Binding-site contacts:
Ligand atom C contacts residue MET74 of chain 6.A at 3.9 Å (hydrophobic).
Ligand atom C5 contacts residue MET74 of chain 6.A at 3.9 Å (hydrophobic).
Ligand atom F2 contacts residue MET74 of chain 6.A at 3.9 Å.
Ligand atom F2 contacts residue ASP72 of chain 6.A at 2.9 Å.
Ligand atom O contacts residue ASN106 of chain 6.A at 2.6 Å (h-bond).
Ligand atom F contacts residue HIS138 of chain 12.A at 3.1 Å.
Ligand atom C3 contacts residue GLU134 of chain 12.A at 4.0 Å.
Ligand atom C1 contacts residue ASN106 of chain 6.A at 3.1 Å.
Ligand atom O contacts residue MET74 of chain 6.A at 3.3 Å.
Ligand atom C contacts residue LEU73 of chain 6.A at 3.6 Å (hydrophobic).
Ligand atom C2 contacts residue VAL135 of chain 12.A at 3.6 Å (hydrophobic).
Ligand atom F1 contacts residue ALA37 of chain 6.A at 4.0 Å.
Ligand atom C2 contacts residue LEU102 of chain 6.A at 3.4 Å (hydrophobic).
Ligand atom C3 contacts residue LEU102 of chain 6.A at 3.7 Å (hydrophobic).
Ligand atom C contacts residue LEU109 of chain 6.A at 4.1 Å (hydrophobic).
Ligand atom O contacts residue ALA75 of chain 6.A at 3.2 Å (h-bond).
Ligand atom N1 contacts residue LEU73 of chain 6.A at 3.8 Å.
Ligand atom F2 contacts residue LEU73 of chain 6.A at 3.8 Å.
Ligand atom C1 contacts residue LEU102 of chain 6.A at 3.7 Å (hydrophobic).
Ligand atom C3 contacts residue VAL135 of chain 12.A at 3.9 Å (hydrophobic).
Ligand atom F1 contacts residue PHE70 of chain 6.A at 3.9 Å.
Ligand atom C contacts residue ASN106 of chain 6.A at 3.2 Å.
Ligand atom C5 contacts residue GLU134 of chain 12.A at 3.9 Å.
Ligand atom C7 contacts residue ASP72 of chain 6.A at 4.0 Å.
Ligand atom O contacts residue LEU109 of chain 6.A at 3.8 Å.
Ligand atom C4 contacts residue GLU134 of chain 12.A at 3.7 Å.
Ligand atom C6 contacts residue MET74 of chain 6.A at 3.8 Å (hydrophobic).
Ligand atom C7 contacts residue HIS138 of chain 12.A at 3.8 Å.
Ligand atom C1 contacts residue MET105 of chain 6.A at 3.8 Å (hydrophobic).
Ligand atom F contacts residue GLU134 of chain 12.A at 3.4 Å.
Ligand atom C1 contacts residue VAL135 of chain 12.A at 4.1 Å (hydrophobic).
Ligand atom N contacts residue GLU134 of chain 12.A at 2.8 Å (salt-bridge).
Ligand atom C6 contacts residue LEU73 of chain 6.A at 3.7 Å (hydrophobic).
Ligand atom C1 contacts residue LEU109 of chain 6.A at 3.7 Å (hydrophobic).
Ligand atom C2 contacts residue MET105 of chain 6.A at 3.6 Å (hydrophobic).
Ligand atom O contacts residue LEU73 of chain 6.A at 3.5 Å.
Ligand atom F2 contacts residue HIS138 of chain 12.A at 3.3 Å.
Ligand atom F contacts residue SO41 of chain 6.D at 3.8 Å.
Ligand atom N1 contacts residue MET74 of chain 6.A at 2.9 Å (h-bond).
Ligand atom F1 contacts residue MET74 of chain 6.A at 3.7 Å.

The small molecule below binds the protein below.
Small molecule (SMILES): Oc1cccc2nc(C(F)(F)F)[nH]c12

Sequence of chain 6.A:
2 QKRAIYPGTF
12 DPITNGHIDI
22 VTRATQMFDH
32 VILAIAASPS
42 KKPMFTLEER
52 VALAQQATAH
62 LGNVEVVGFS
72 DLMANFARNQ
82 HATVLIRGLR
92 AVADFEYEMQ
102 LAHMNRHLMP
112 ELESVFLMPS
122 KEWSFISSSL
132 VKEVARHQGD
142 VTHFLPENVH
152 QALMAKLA

Sequence of chain 12.A:
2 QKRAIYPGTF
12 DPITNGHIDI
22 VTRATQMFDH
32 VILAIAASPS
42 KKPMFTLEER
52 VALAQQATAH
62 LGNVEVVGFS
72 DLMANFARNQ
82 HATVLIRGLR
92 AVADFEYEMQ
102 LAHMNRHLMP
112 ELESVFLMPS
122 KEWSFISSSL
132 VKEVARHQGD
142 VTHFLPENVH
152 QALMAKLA